Sequence of chain 1.C:
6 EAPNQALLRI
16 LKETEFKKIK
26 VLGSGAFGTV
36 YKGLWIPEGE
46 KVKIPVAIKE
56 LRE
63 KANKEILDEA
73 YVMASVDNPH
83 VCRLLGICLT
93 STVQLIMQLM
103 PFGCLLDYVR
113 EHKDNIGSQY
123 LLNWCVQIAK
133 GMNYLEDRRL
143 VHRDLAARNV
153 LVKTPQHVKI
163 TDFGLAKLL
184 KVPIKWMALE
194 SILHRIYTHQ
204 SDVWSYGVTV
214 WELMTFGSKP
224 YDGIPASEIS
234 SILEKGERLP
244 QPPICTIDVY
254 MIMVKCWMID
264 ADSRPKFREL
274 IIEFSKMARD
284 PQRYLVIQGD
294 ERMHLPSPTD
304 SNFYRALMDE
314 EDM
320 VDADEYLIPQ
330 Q

Binding-site contacts:
Ligand atom CAM contacts residue THR163 of chain 1.C at 3.5 Å.
Ligand atom CAW contacts residue CYS106 of chain 1.C at 3.1 Å (hydrophobic).
Ligand atom CAJ contacts residue MET99 of chain 1.C at 3.6 Å (hydrophobic).
Ligand atom CAD contacts residue ASP109 of chain 1.C at 3.2 Å.
Ligand atom CAG contacts residue CYS84 of chain 1.C at 3.9 Å (hydrophobic).
Ligand atom NBF contacts residue VAL35 of chain 1.C at 3.8 Å.
Ligand atom NAB contacts residue MET99 of chain 1.C at 3.2 Å (h-bond).
Ligand atom CAN contacts residue MET99 of chain 1.C at 3.8 Å (hydrophobic).
Ligand atom CAP contacts residue VAL35 of chain 1.C at 3.5 Å (hydrophobic).
Ligand atom CAL contacts residue MET99 of chain 1.C at 3.5 Å (hydrophobic).
Ligand atom N1 contacts residue GLN100 of chain 1.C at 3.9 Å.
Ligand atom C2 contacts residue MET102 of chain 1.C at 3.1 Å (hydrophobic).
Ligand atom CAF contacts residue MET75 of chain 1.C at 3.5 Å (hydrophobic).
Ligand atom OAC contacts residue CYS106 of chain 1.C at 2.5 Å (h-bond).
Ligand atom NAU contacts residue VAL35 of chain 1.C at 3.7 Å.
Ligand atom CAK contacts residue MET99 of chain 1.C at 3.5 Å (hydrophobic).
Ligand atom CAF contacts residue PHE165 of chain 1.C at 3.7 Å (hydrophobic).
Ligand atom OAC contacts residue GLY105 of chain 1.C at 3.4 Å.
Ligand atom CAA contacts residue CYS106 of chain 1.C at 1.8 Å (hydrophobic).
Ligand atom CAI contacts residue LEU97 of chain 1.C at 3.9 Å (hydrophobic).
Ligand atom CAA contacts residue ASP109 of chain 1.C at 3.5 Å.
Ligand atom N1 contacts residue ALA52 of chain 1.C at 3.9 Å.
Ligand atom CAK contacts residue ASP164 of chain 1.C at 3.3 Å.
Ligand atom CAI contacts residue ASP164 of chain 1.C at 3.7 Å.
Ligand atom CAM contacts residue MET99 of chain 1.C at 3.7 Å (hydrophobic).
Ligand atom N1 contacts residue LEU101 of chain 1.C at 3.9 Å.
Ligand atom C6 contacts residue ALA52 of chain 1.C at 3.6 Å (hydrophobic).
Ligand atom C6 contacts residue GLN100 of chain 1.C at 3.9 Å.
Ligand atom CAQ contacts residue ARG150 of chain 1.C at 3.4 Å.
Ligand atom NAB contacts residue GLN100 of chain 1.C at 3.0 Å (h-bond).
Ligand atom CAF contacts residue ASP164 of chain 1.C at 3.7 Å.
Ligand atom NAB contacts residue ALA52 of chain 1.C at 3.2 Å.
Ligand atom CAK contacts residue THR163 of chain 1.C at 3.3 Å.
Ligand atom CAZ contacts residue MET99 of chain 1.C at 3.4 Å (hydrophobic).
Ligand atom CAL contacts residue LYS54 of chain 1.C at 3.7 Å.
Ligand atom N1 contacts residue MET102 of chain 1.C at 3.0 Å (h-bond).
Ligand atom CAD contacts residue CYS106 of chain 1.C at 2.8 Å (hydrophobic).
Ligand atom CBA contacts residue MET99 of chain 1.C at 3.8 Å (hydrophobic).
Ligand atom CAM contacts residue ASP164 of chain 1.C at 3.9 Å.
Ligand atom CAE contacts residue PHE165 of chain 1.C at 3.6 Å (hydrophobic).

This small molecule binds to this protein.
Small molecule (SMILES): C=CC(=O)N1CCC[C@@H](n2nc(-c3ccc(Oc4ccccc4)cc3)c3c(N)ncnc32)C1